This protein binds this small molecule.
Small molecule (SMILES): CC(=O)N[C@H]1[C@H](O[C@H]2[C@H](O)[C@@H](NC(C)=O)CO[C@@H]2CO)O[C@H](CO)[C@@H](O)[C@@H]1O

Binding-site contacts:
Ligand atom C1 contacts residue ASN736 of chain 1.G at 1.5 Å.
Ligand atom C5 contacts residue ASN736 of chain 1.G at 3.7 Å.
Ligand atom C5 contacts residue GLN945 of chain 1.G at 4.3 Å.
Ligand atom C6 contacts residue LEU941 of chain 1.G at 4.4 Å (hydrophobic).
Ligand atom C7 contacts residue ASN736 of chain 1.G at 3.3 Å.
Ligand atom C4 contacts residue LEU941 of chain 1.G at 4.4 Å (hydrophobic).
Ligand atom C8 contacts residue LEU941 of chain 1.G at 3.5 Å (hydrophobic).
Ligand atom O6 contacts residue GLN945 of chain 1.G at 3.2 Å (h-bond).
Ligand atom O7 contacts residue ASN736 of chain 1.G at 3.3 Å (h-bond).
Ligand atom C7 contacts residue LEU941 of chain 1.G at 3.5 Å (hydrophobic).
Ligand atom C8 contacts residue GLN945 of chain 1.G at 4.2 Å.
Ligand atom N2 contacts residue ASN736 of chain 1.G at 2.9 Å (h-bond).
Ligand atom O6 contacts residue THR738 of chain 1.G at 3.7 Å.
Ligand atom C1 contacts residue LEU941 of chain 1.G at 4.3 Å (hydrophobic).
Ligand atom N2 contacts residue LEU941 of chain 1.G at 4.2 Å.
Ligand atom O7 contacts residue GLN1090 of chain 1.G at 4.0 Å.
Ligand atom C4 contacts residue ASN736 of chain 1.G at 4.3 Å.
Ligand atom C8 contacts residue ASN736 of chain 1.G at 4.4 Å.
Ligand atom O5 contacts residue ASN736 of chain 1.G at 2.4 Å (h-bond).
Ligand atom C3 contacts residue LEU941 of chain 1.G at 4.3 Å (hydrophobic).
Ligand atom C2 contacts residue ASN736 of chain 1.G at 2.5 Å.
Ligand atom O7 contacts residue ASN944 of chain 1.G at 4.4 Å.
Ligand atom C6 contacts residue GLN945 of chain 1.G at 4.2 Å.
Ligand atom C8 contacts residue ASN944 of chain 1.G at 4.0 Å.
Ligand atom C5 contacts residue LEU941 of chain 1.G at 4.0 Å (hydrophobic).
Ligand atom O7 contacts residue LEU941 of chain 1.G at 3.4 Å.
Ligand atom O4 contacts residue LEU941 of chain 1.G at 3.8 Å.
Ligand atom C3 contacts residue ASN736 of chain 1.G at 3.8 Å.

Sequence of chain 1.G:
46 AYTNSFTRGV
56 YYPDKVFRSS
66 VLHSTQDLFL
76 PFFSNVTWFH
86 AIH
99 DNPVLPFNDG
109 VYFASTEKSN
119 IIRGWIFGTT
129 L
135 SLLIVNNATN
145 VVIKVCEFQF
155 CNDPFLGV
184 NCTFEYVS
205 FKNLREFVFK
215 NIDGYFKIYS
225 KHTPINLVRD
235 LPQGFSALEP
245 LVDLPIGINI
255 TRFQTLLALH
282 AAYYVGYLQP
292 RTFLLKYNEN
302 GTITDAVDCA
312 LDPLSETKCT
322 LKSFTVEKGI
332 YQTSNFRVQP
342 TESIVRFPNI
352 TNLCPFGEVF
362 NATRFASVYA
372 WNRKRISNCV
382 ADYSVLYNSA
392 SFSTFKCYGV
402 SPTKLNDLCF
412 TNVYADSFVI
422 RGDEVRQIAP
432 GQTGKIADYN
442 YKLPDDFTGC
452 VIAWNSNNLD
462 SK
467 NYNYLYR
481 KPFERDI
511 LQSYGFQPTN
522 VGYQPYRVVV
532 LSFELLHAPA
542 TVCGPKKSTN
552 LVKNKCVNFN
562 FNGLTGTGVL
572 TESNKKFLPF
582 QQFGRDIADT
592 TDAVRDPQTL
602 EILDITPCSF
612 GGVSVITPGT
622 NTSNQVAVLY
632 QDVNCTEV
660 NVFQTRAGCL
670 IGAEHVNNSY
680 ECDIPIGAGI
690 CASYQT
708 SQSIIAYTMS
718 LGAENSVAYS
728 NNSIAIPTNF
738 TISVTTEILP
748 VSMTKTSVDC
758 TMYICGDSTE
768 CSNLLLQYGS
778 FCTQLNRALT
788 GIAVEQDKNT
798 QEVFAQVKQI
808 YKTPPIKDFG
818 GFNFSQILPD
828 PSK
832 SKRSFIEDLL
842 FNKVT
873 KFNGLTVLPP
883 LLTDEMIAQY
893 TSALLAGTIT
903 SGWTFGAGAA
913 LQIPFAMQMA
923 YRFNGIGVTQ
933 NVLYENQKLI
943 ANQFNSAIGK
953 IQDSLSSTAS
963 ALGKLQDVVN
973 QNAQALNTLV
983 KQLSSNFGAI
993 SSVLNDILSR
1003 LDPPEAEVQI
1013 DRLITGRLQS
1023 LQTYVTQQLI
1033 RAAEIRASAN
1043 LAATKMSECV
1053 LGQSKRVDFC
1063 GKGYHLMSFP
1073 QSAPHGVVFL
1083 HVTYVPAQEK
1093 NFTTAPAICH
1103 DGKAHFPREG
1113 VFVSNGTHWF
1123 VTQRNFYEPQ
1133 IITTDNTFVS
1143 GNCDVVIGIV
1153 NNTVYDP